Binding-site contacts:
Ligand atom C5 contacts residue PRO1 of chain 1.C at 3.7 Å (hydrophobic).
Ligand atom C8 contacts residue VAL106 of chain 1.C at 3.7 Å (hydrophobic).
Ligand atom O2 contacts residue SER63 of chain 1.C at 3.7 Å.
Ligand atom O4 contacts residue ENO1 of chain 1.N at 1.6 Å.
Ligand atom C6 contacts residue ENO1 of chain 1.N at 0.6 Å.
Ligand atom C4 contacts residue ENO1 of chain 1.N at 0.8 Å.
Ligand atom C7 contacts residue ASN97 of chain 1.B at 3.3 Å.
Ligand atom O3 contacts residue MET101 of chain 1.C at 3.1 Å.
Ligand atom C9 contacts residue ENO1 of chain 1.N at 0.8 Å.
Ligand atom C7 contacts residue ENO1 of chain 1.N at 0.3 Å.
Ligand atom C8 contacts residue ENO1 of chain 1.N at 0.5 Å.
Ligand atom C1 contacts residue PRO1 of chain 1.C at 3.0 Å (hydrophobic).
Ligand atom O4 contacts residue TYR36 of chain 1.C at 2.5 Å.
Ligand atom O2 contacts residue ENO1 of chain 1.N at 1.0 Å (h-bond).
Ligand atom O3 contacts residue HIS62 of chain 1.C at 3.1 Å.
Ligand atom O4 contacts residue PRO1 of chain 1.C at 3.2 Å (h-bond).
Ligand atom C6 contacts residue SER63 of chain 1.C at 3.7 Å.
Ligand atom O1 contacts residue ENO1 of chain 1.N at 1.4 Å (h-bond).
Ligand atom O1 contacts residue SER63 of chain 1.C at 3.6 Å.
Ligand atom C3 contacts residue ENO1 of chain 1.N at 1.3 Å.
Ligand atom O3 contacts residue ASN97 of chain 1.B at 2.5 Å (h-bond).
Ligand atom O2 contacts residue PRO1 of chain 1.C at 2.7 Å.
Ligand atom C1 contacts residue ENO1 of chain 1.N at 1.0 Å.
Ligand atom C8 contacts residue MET2 of chain 1.C at 3.2 Å (hydrophobic).
Ligand atom C4 contacts residue PRO1 of chain 1.C at 3.3 Å (hydrophobic).
Ligand atom C2 contacts residue PRO1 of chain 1.C at 2.6 Å (hydrophobic).
Ligand atom C1 contacts residue ILE64 of chain 1.C at 3.6 Å (hydrophobic).
Ligand atom C5 contacts residue ENO1 of chain 1.N at 0.7 Å.
Ligand atom C3 contacts residue TYR95 of chain 1.B at 3.4 Å (hydrophobic).
Ligand atom C9 contacts residue TYR95 of chain 1.B at 3.5 Å (hydrophobic).
Ligand atom C2 contacts residue ENO1 of chain 1.N at 0.8 Å.
Ligand atom O2 contacts residue LYS32 of chain 1.C at 3.0 Å.
Ligand atom O3 contacts residue ENO1 of chain 1.N at 0.6 Å (h-bond).
Ligand atom C5 contacts residue ILE64 of chain 1.C at 3.8 Å (hydrophobic).
Ligand atom C3 contacts residue PRO1 of chain 1.C at 2.8 Å (hydrophobic).
Ligand atom O4 contacts residue TYR95 of chain 1.B at 3.5 Å (h-bond).
Ligand atom O1 contacts residue ILE64 of chain 1.C at 2.7 Å (h-bond).
Ligand atom C6 contacts residue HIS62 of chain 1.C at 3.8 Å.
Ligand atom C7 contacts residue HIS62 of chain 1.C at 3.6 Å.
Ligand atom C8 contacts residue ASN97 of chain 1.B at 3.4 Å.

Sequence of chain 1.B:
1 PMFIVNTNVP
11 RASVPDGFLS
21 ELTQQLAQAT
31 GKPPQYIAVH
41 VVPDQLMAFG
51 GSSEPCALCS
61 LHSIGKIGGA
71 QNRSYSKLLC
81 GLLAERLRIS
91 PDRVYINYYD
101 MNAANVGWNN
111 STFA

The small molecule below binds the protein below.
Small molecule (SMILES): O=C(O)/C(O)=C\c1ccc(O)cc1

Sequence of chain 1.C:
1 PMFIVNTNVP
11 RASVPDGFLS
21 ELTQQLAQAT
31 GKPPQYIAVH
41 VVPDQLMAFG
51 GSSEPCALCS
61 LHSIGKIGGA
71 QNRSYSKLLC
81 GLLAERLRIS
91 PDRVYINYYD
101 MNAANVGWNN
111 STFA